The small molecule below binds the protein below.
Small molecule (SMILES): CC(=O)N[C@H]1[C@H](O[C@H]2[C@H](O)[C@@H](NC(C)=O)CO[C@@H]2CO)O[C@H](CO)[C@@H](O)[C@@H]1O

Binding-site contacts:
Ligand atom O7 contacts residue ASN230 of chain 1.G at 4.1 Å.
Ligand atom N2 contacts residue ASN414 of chain 1.G at 2.9 Å (h-bond).
Ligand atom C5 contacts residue ASN414 of chain 1.G at 3.8 Å.
Ligand atom C1 contacts residue ASN414 of chain 1.G at 1.5 Å.
Ligand atom C2 contacts residue ASN414 of chain 1.G at 2.5 Å.
Ligand atom C8 contacts residue ASN230 of chain 1.G at 3.4 Å.
Ligand atom O6 contacts residue PRO259 of chain 1.G at 3.8 Å.
Ligand atom C7 contacts residue ASN414 of chain 1.G at 3.5 Å.
Ligand atom C7 contacts residue ASN230 of chain 1.G at 4.1 Å.
Ligand atom C4 contacts residue ASN414 of chain 1.G at 4.3 Å.
Ligand atom O5 contacts residue PRO259 of chain 1.G at 3.8 Å.
Ligand atom C8 contacts residue VAL412 of chain 1.G at 4.5 Å (hydrophobic).
Ligand atom C8 contacts residue ASN414 of chain 1.G at 4.1 Å.
Ligand atom C8 contacts residue NAG1 of chain 1.HA at 3.2 Å.
Ligand atom C1 contacts residue PRO259 of chain 1.G at 4.4 Å (hydrophobic).
Ligand atom C3 contacts residue ASN414 of chain 1.G at 3.9 Å.
Ligand atom O7 contacts residue ASN414 of chain 1.G at 3.8 Å.
Ligand atom O5 contacts residue ASN414 of chain 1.G at 2.4 Å (h-bond).

Sequence of chain 1.G:
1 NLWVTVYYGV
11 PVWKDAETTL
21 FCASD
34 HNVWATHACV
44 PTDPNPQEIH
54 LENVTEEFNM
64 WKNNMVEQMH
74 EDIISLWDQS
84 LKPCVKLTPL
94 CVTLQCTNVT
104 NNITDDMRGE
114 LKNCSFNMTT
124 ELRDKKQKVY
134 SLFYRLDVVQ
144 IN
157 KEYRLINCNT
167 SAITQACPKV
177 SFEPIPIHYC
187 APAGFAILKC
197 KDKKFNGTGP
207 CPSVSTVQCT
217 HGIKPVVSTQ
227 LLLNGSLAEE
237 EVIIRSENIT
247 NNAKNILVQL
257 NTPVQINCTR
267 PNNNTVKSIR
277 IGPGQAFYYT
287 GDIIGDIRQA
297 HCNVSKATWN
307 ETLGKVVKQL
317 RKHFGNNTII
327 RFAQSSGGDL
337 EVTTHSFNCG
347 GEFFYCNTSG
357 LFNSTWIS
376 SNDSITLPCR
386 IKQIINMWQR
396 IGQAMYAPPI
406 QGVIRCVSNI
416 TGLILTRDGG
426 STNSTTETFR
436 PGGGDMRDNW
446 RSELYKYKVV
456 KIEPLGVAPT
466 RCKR